Binding-site contacts:
Ligand atom C12 contacts residue LEU88 of chain 1.A at 3.4 Å (hydrophobic).
Ligand atom O1 contacts residue TRP205 of chain 1.A at 3.3 Å.
Ligand atom C1 contacts residue LEU194 of chain 1.A at 3.7 Å (hydrophobic).
Ligand atom C2 contacts residue LEU194 of chain 1.A at 3.6 Å (hydrophobic).
Ligand atom C5 contacts residue LEU194 of chain 1.A at 3.6 Å (hydrophobic).
Ligand atom C6 contacts residue LEU194 of chain 1.A at 3.6 Å (hydrophobic).
Ligand atom O1 contacts residue LEU194 of chain 1.A at 3.4 Å.
Ligand atom O2 contacts residue HIS91 of chain 1.A at 3.3 Å.
Ligand atom O8 contacts residue GLN89 of chain 1.A at 3.1 Å (h-bond).
Ligand atom N1 contacts residue HIS116 of chain 1.A at 3.4 Å (h-bond).
Ligand atom N1 contacts residue HIS93 of chain 1.A at 3.3 Å (h-bond).
Ligand atom C2 contacts residue THR196 of chain 1.A at 3.3 Å.
Ligand atom S1 contacts residue ZN1 of chain 1.B at 3.0 Å.
Ligand atom O2 contacts residue VAL139 of chain 1.A at 3.5 Å.
Ligand atom O1 contacts residue SER193 of chain 1.A at 4.0 Å.
Ligand atom C3 contacts residue THR196 of chain 1.A at 3.5 Å.
Ligand atom O2 contacts residue TRP205 of chain 1.A at 3.8 Å.
Ligand atom N1 contacts residue HIS91 of chain 1.A at 3.0 Å (h-bond).
Ligand atom C14 contacts residue VAL127 of chain 1.A at 3.0 Å (hydrophobic).
Ligand atom S1 contacts residue HIS116 of chain 1.A at 3.9 Å.
Ligand atom O16 contacts residue GLN64 of chain 1.A at 3.2 Å (h-bond).
Ligand atom C3 contacts residue LEU194 of chain 1.A at 3.5 Å (hydrophobic).
Ligand atom O1 contacts residue THR195 of chain 1.A at 2.9 Å (h-bond).
Ligand atom C11 contacts residue LEU88 of chain 1.A at 3.7 Å (hydrophobic).
Ligand atom O16 contacts residue LEU88 of chain 1.A at 3.6 Å.
Ligand atom O16 contacts residue GLN89 of chain 1.A at 3.5 Å.
Ligand atom S1 contacts residue HIS91 of chain 1.A at 3.7 Å.
Ligand atom N1 contacts residue THR195 of chain 1.A at 2.9 Å (h-bond).
Ligand atom C6 contacts residue VAL118 of chain 1.A at 3.6 Å (hydrophobic).
Ligand atom C5 contacts residue GLN89 of chain 1.A at 3.9 Å.
Ligand atom O2 contacts residue ZN1 of chain 1.B at 3.0 Å.
Ligand atom O2 contacts residue HIS116 of chain 1.A at 3.2 Å (h-bond).
Ligand atom C5 contacts residue VAL118 of chain 1.A at 3.8 Å (hydrophobic).
Ligand atom S1 contacts residue THR195 of chain 1.A at 3.8 Å.
Ligand atom N16 contacts residue LEU88 of chain 1.A at 3.7 Å.
Ligand atom O2 contacts residue VAL118 of chain 1.A at 3.8 Å.
Ligand atom C4 contacts residue LEU194 of chain 1.A at 3.5 Å (hydrophobic).
Ligand atom N1 contacts residue ZN1 of chain 1.B at 1.9 Å.
Ligand atom C13 contacts residue LEU88 of chain 1.A at 3.7 Å (hydrophobic).
Ligand atom C15 contacts residue VAL127 of chain 1.A at 3.4 Å (hydrophobic).

Sequence of chain 1.A:
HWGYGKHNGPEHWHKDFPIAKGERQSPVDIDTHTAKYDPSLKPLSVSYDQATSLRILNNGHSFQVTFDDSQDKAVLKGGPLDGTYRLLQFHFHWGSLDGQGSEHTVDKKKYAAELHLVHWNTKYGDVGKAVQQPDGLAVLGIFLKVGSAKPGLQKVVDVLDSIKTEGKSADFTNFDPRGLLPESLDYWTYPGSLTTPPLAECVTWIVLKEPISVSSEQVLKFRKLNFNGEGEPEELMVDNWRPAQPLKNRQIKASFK

The small molecule below binds the protein below.
Small molecule (SMILES): NS(=O)(=O)c1ccc(NC(=O)Nc2cccc([N+](=O)[O-])c2)cc1